Sequence of chain 1.A:
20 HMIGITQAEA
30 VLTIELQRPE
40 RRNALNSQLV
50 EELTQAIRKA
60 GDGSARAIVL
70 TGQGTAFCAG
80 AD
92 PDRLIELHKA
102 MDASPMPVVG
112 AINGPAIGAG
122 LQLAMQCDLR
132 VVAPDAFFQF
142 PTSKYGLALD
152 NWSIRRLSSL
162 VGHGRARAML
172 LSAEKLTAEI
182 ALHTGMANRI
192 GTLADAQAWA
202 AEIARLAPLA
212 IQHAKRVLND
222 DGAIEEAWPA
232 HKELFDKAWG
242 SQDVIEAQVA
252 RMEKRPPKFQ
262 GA

A protein and the small-molecule ligand that binds it are described below.
Small molecule (SMILES): CCc1ccc([C@H]2C[C@@H](C(F)(F)F)n3ncc(C(=O)NCc4ccc(F)cn4)c3N2)cc1

Binding-site contacts:
Ligand atom C20 contacts residue ILE96 of chain 1.A at 3.9 Å (hydrophobic).
Ligand atom C28 contacts residue PHE236 of chain 1.A at 4.0 Å (hydrophobic).
Ligand atom C8 contacts residue HIS99 of chain 1.A at 3.9 Å.
Ligand atom C18 contacts residue ASP151 of chain 1.A at 3.9 Å.
Ligand atom C1 contacts residue ASP151 of chain 1.A at 3.5 Å.
Ligand atom C12 contacts residue TRP153 of chain 1.A at 3.4 Å (hydrophobic).
Ligand atom F30 contacts residue LYS233 of chain 1.A at 3.3 Å.
Ligand atom C9 contacts residue HIS99 of chain 1.A at 3.8 Å.
Ligand atom C5 contacts residue ASP151 of chain 1.A at 3.6 Å.
Ligand atom F57 contacts residue HIS99 of chain 1.A at 2.9 Å.
Ligand atom C5 contacts residue ILE96 of chain 1.A at 3.7 Å (hydrophobic).
Ligand atom N6 contacts residue ASP151 of chain 1.A at 3.8 Å.
Ligand atom N4 contacts residue ASP151 of chain 1.A at 3.6 Å (salt-bridge).
Ligand atom C33 contacts residue LYS100 of chain 1.A at 4.0 Å.
Ligand atom F57 contacts residue GLN123 of chain 1.A at 3.4 Å.
Ligand atom F30 contacts residue ALA228 of chain 1.A at 4.0 Å.
Ligand atom F58 contacts residue GLN123 of chain 1.A at 3.3 Å.
Ligand atom C17 contacts residue ASP151 of chain 1.A at 3.6 Å.
Ligand atom C13 contacts residue LEU95 of chain 1.A at 3.8 Å (hydrophobic).
Ligand atom C3 contacts residue ASP151 of chain 1.A at 3.6 Å.
Ligand atom C10 contacts residue HIS99 of chain 1.A at 4.0 Å.
Ligand atom F57 contacts residue LEU95 of chain 1.A at 3.5 Å.
Ligand atom F56 contacts residue ILE96 of chain 1.A at 3.5 Å.
Ligand atom C33 contacts residue ASP103 of chain 1.A at 4.0 Å.
Ligand atom F30 contacts residue PHE236 of chain 1.A at 3.2 Å.
Ligand atom N19 contacts residue ASP151 of chain 1.A at 3.8 Å.
Ligand atom F58 contacts residue LEU95 of chain 1.A at 3.3 Å.
Ligand atom C27 contacts residue PHE236 of chain 1.A at 3.9 Å (hydrophobic).
Ligand atom F56 contacts residue LEU95 of chain 1.A at 3.4 Å.
Ligand atom C28 contacts residue ALA228 of chain 1.A at 3.8 Å (hydrophobic).
Ligand atom N6 contacts residue ILE96 of chain 1.A at 4.0 Å.
Ligand atom C20 contacts residue ASP151 of chain 1.A at 4.1 Å.
Ligand atom C27 contacts residue ALA228 of chain 1.A at 4.0 Å (hydrophobic).
Ligand atom C2 contacts residue HIS99 of chain 1.A at 4.0 Å.
Ligand atom C13 contacts residue GLN123 of chain 1.A at 3.9 Å.
Ligand atom C32 contacts residue ILE225 of chain 1.A at 4.0 Å (hydrophobic).
Ligand atom C11 contacts residue TRP153 of chain 1.A at 3.8 Å (hydrophobic).
Ligand atom C17 contacts residue ILE96 of chain 1.A at 3.8 Å (hydrophobic).
Ligand atom C32 contacts residue ASP103 of chain 1.A at 3.8 Å.
Ligand atom C11 contacts residue GLN127 of chain 1.A at 3.7 Å.